This small molecule binds to this protein.
Small molecule (SMILES): CC(=O)N[C@@H]1[C@@H](O)[C@H](O)[C@@H](CO)O[C@H]1O

Sequence of chain 1.A:
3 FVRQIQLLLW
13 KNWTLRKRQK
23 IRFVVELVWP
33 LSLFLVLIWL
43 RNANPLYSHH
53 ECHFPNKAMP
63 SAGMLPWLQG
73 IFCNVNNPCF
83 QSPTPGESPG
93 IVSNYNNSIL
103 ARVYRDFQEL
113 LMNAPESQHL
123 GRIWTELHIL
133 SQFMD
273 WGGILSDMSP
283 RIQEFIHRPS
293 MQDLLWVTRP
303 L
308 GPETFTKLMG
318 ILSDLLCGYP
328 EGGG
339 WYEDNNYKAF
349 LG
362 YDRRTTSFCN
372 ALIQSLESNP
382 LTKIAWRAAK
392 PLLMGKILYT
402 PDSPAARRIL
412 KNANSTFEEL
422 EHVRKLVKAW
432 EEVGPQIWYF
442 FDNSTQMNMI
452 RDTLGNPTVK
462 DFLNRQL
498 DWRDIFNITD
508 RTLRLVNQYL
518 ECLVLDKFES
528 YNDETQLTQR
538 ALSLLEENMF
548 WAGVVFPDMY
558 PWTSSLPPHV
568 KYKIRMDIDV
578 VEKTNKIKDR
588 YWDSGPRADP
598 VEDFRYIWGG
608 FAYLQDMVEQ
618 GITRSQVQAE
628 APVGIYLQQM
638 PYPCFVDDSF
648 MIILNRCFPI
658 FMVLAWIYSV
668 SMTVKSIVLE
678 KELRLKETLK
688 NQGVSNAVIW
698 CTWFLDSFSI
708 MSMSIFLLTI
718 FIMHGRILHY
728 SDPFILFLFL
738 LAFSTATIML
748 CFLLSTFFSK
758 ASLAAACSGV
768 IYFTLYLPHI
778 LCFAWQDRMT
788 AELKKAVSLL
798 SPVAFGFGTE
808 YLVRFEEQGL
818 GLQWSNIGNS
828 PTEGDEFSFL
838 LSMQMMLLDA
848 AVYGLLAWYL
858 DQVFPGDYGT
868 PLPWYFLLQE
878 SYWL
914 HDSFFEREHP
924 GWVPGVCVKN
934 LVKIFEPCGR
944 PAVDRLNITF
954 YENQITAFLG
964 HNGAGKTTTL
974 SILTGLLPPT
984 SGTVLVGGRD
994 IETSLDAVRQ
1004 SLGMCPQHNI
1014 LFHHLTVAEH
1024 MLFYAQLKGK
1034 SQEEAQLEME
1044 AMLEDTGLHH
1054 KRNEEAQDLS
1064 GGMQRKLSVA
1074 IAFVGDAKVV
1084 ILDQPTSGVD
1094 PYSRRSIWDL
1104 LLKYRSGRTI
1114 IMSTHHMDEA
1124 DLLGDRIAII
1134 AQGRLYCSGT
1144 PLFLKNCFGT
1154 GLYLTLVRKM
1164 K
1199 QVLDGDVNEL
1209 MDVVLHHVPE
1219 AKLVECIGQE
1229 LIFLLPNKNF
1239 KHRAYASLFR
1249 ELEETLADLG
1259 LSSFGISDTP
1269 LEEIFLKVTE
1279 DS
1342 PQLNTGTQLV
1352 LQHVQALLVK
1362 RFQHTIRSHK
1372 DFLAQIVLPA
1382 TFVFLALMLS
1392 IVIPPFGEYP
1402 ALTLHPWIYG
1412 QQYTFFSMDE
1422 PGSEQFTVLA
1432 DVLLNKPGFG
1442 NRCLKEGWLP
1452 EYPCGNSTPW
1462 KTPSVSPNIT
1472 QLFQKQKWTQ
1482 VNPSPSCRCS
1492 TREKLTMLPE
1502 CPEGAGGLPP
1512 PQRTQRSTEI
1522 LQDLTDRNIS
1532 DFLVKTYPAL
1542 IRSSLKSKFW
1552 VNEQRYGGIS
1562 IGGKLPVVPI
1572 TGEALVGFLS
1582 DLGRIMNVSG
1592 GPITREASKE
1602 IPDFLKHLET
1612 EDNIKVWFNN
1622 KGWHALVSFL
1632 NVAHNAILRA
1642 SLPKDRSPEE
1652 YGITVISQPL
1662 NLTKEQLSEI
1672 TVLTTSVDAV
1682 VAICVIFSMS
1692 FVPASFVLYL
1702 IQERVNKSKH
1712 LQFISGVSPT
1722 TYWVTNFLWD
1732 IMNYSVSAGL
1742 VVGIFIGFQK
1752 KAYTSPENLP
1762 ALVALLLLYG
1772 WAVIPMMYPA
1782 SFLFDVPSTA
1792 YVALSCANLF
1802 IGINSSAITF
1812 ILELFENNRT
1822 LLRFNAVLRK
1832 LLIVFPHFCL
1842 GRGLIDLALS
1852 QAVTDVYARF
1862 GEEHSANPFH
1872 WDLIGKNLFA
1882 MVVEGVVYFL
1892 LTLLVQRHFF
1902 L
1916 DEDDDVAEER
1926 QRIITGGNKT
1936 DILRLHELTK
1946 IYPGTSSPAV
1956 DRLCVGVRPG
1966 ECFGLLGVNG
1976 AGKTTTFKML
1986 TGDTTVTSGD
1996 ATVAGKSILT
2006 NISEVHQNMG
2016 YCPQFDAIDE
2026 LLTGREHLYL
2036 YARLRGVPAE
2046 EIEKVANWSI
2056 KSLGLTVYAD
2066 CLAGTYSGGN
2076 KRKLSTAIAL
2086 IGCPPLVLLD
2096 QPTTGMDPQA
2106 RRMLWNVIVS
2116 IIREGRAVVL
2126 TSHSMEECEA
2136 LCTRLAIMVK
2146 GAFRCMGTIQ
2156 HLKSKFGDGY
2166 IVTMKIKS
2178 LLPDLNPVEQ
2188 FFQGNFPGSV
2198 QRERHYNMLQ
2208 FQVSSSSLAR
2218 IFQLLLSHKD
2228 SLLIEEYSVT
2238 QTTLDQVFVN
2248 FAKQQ

Binding-site contacts:
Ligand atom C7 contacts residue GLN1472 of chain 1.A at 4.2 Å.
Ligand atom C5 contacts residue ASN1469 of chain 1.A at 3.6 Å.
Ligand atom N2 contacts residue ASN1469 of chain 1.A at 3.1 Å (h-bond).
Ligand atom O5 contacts residue ASN1469 of chain 1.A at 2.2 Å (h-bond).
Ligand atom C3 contacts residue ASN1469 of chain 1.A at 3.8 Å.
Ligand atom C7 contacts residue ASN1469 of chain 1.A at 3.9 Å.
Ligand atom C2 contacts residue ASN1469 of chain 1.A at 2.4 Å.
Ligand atom C8 contacts residue ASN1469 of chain 1.A at 4.2 Å.
Ligand atom C1 contacts residue ASN1469 of chain 1.A at 1.4 Å.
Ligand atom C4 contacts residue ASN1469 of chain 1.A at 4.1 Å.
Ligand atom O7 contacts residue GLN1472 of chain 1.A at 4.0 Å.
Ligand atom C8 contacts residue GLN1472 of chain 1.A at 3.5 Å.